Binding-site contacts:
Ligand atom C6 contacts residue HIS34 of chain 1.A at 3.8 Å.
Ligand atom OP1 contacts residue VAL65 of chain 1.A at 3.7 Å.
Ligand atom OP1 contacts residue THR67 of chain 1.A at 3.7 Å.
Ligand atom C5' contacts residue GLY64 of chain 1.A at 3.2 Å.
Ligand atom OP2 contacts residue THR67 of chain 1.A at 3.8 Å.
Ligand atom OP2 contacts residue LYS68 of chain 1.A at 3.2 Å (salt-bridge).
Ligand atom C5' contacts residue GLY66 of chain 1.A at 3.4 Å.
Ligand atom P contacts residue ILE69 of chain 1.A at 3.9 Å.
Ligand atom OP1 contacts residue LEU62 of chain 1.A at 3.7 Å.
Ligand atom C3' contacts residue GLY66 of chain 1.A at 3.7 Å.
Ligand atom P contacts residue GLY64 of chain 1.A at 3.8 Å.
Ligand atom OP3 contacts residue LYS35 of chain 1.A at 2.8 Å (salt-bridge).
Ligand atom OP1 contacts residue NA1 of chain 1.H at 2.7 Å (h-bond).
Ligand atom OP2 contacts residue GLY66 of chain 1.A at 3.7 Å.
Ligand atom OP1 contacts residue ILE69 of chain 1.A at 2.9 Å (h-bond).
Ligand atom P contacts residue LYS35 of chain 1.A at 3.8 Å.
Ligand atom P contacts residue LYS68 of chain 1.A at 3.8 Å.
Ligand atom O3' contacts residue ILE69 of chain 1.A at 3.6 Å.
Ligand atom O5' contacts residue GLY66 of chain 1.A at 3.5 Å.
Ligand atom OP1 contacts residue LYS68 of chain 1.A at 3.5 Å (salt-bridge).
Ligand atom OP2 contacts residue LYS68 of chain 1.A at 3.2 Å.
Ligand atom O4' contacts residue ALA38 of chain 1.A at 3.5 Å.
Ligand atom N3 contacts residue ALA38 of chain 1.A at 3.5 Å.
Ligand atom OP1 contacts residue GLY64 of chain 1.A at 2.8 Å (h-bond).
Ligand atom P contacts residue LYS68 of chain 1.A at 3.5 Å.
Ligand atom C1' contacts residue ALA38 of chain 1.A at 3.8 Å (hydrophobic).
Ligand atom N1 contacts residue HIS34 of chain 1.A at 3.9 Å.
Ligand atom C5' contacts residue TYR39 of chain 1.A at 3.4 Å (hydrophobic).
Ligand atom OP2 contacts residue LYS35 of chain 1.A at 3.7 Å.
Ligand atom P contacts residue NA1 of chain 1.H at 3.7 Å.
Ligand atom OP2 contacts residue VAL65 of chain 1.A at 3.7 Å.
Ligand atom O3' contacts residue GLY64 of chain 1.A at 3.4 Å.
Ligand atom O3' contacts residue VAL65 of chain 1.A at 3.8 Å.
Ligand atom O6 contacts residue HIS34 of chain 1.A at 3.7 Å.
Ligand atom P contacts residue GLY66 of chain 1.A at 3.7 Å.
Ligand atom C4' contacts residue GLY64 of chain 1.A at 3.2 Å.
Ligand atom OP2 contacts residue NA1 of chain 1.H at 3.9 Å.
Ligand atom OP1 contacts residue LYS68 of chain 1.A at 2.8 Å (salt-bridge).
Ligand atom OP1 contacts residue GLY66 of chain 1.A at 2.8 Å (h-bond).
Ligand atom OP1 contacts residue PRO63 of chain 1.A at 3.6 Å.

This small molecule binds to this protein.
Small molecule (SMILES): Cc1cn([C@H]2C[C@H](O[P](=O)(O)OC[C@H]3O[C@@H](n4ccc(N)nc4=O)C[C@@H]3O[P](=O)(O)OC[C@H]3O[C@@H](n4cnc5c(=O)nc(N)[nH]c54)C[C@@H]3O[P](=O)(O)OC[C@H]3O[C@@H](n4cnc5c(=O)nc(N)[nH]c54)C[C@@H]3O)[C@@H](CO[P](=O)(O)O[C@H]3C[C@H](n4cnc5c(=O)nc(N)[nH]c54)O[C@@H]3COP(=O)(O)O)O2)c(=O)[nH]c1=O

Sequence of chain 1.A:
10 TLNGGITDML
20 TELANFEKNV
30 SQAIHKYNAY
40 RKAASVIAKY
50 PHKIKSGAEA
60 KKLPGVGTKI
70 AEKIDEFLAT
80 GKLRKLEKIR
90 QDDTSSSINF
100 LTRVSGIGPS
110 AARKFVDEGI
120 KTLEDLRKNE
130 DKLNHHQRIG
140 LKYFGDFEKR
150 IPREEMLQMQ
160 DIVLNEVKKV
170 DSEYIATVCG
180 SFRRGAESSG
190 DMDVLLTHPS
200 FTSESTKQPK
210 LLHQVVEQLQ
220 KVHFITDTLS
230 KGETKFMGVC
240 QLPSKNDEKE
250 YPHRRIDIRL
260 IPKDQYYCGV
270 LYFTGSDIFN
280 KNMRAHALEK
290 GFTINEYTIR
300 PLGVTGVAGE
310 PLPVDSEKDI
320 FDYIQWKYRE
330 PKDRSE